Sequence of chain 3.A:
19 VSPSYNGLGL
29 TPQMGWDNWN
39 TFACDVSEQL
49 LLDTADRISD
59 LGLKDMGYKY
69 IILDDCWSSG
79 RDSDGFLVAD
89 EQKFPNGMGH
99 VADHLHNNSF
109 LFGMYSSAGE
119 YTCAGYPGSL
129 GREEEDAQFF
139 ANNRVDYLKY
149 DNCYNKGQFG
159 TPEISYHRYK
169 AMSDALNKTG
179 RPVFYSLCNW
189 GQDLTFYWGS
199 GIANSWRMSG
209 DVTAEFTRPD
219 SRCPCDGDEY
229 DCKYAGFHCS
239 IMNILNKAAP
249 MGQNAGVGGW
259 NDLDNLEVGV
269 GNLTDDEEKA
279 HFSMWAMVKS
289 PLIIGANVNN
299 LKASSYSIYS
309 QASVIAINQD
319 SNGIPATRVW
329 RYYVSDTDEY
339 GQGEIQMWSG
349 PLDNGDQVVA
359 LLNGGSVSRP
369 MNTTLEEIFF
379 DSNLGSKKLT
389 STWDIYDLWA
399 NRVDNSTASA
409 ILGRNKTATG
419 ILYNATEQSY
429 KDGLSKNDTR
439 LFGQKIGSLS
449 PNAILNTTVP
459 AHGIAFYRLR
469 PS

The small molecule below binds the protein below.
Small molecule (SMILES): OC[C@H]1O[C@H](OC[C@H]2O[C@@H](O)[C@H](O)[C@@H](O)[C@@H]2O)[C@H](O)[C@@H](O)[C@H]1O

Binding-site contacts:
Ligand atom O5 contacts residue CYS121 of chain 2.A at 3.8 Å.
Ligand atom C6 contacts residue ASP149 of chain 2.A at 3.2 Å.
Ligand atom O4 contacts residue ASP149 of chain 2.A at 2.2 Å (salt-bridge).
Ligand atom O3 contacts residue LYS147 of chain 2.A at 2.0 Å (salt-bridge).
Ligand atom O2 contacts residue CYS186 of chain 2.A at 3.8 Å.
Ligand atom O6 contacts residue ASP72 of chain 2.A at 3.8 Å.
Ligand atom C2 contacts residue ASP149 of chain 2.A at 3.7 Å.
Ligand atom C6 contacts residue ASP209 of chain 2.A at 3.6 Å.
Ligand atom C6 contacts residue ASP73 of chain 2.A at 3.5 Å.
Ligand atom O5 contacts residue CYS121 of chain 2.A at 3.1 Å (h-bond).
Ligand atom C5 contacts residue ASP149 of chain 2.A at 3.1 Å.
Ligand atom C6 contacts residue CYS121 of chain 2.A at 3.5 Å (hydrophobic).
Ligand atom C2 contacts residue TRP188 of chain 2.A at 3.8 Å (hydrophobic).
Ligand atom C4 contacts residue ASP149 of chain 2.A at 3.1 Å.
Ligand atom O4 contacts residue LYS147 of chain 2.A at 2.8 Å.
Ligand atom O1 contacts residue CYS121 of chain 2.A at 3.6 Å.
Ligand atom O4 contacts residue TYR113 of chain 2.A at 2.8 Å.
Ligand atom O2 contacts residue ARG205 of chain 2.A at 2.8 Å (salt-bridge).
Ligand atom O2 contacts residue ASP209 of chain 2.A at 1.7 Å (salt-bridge).
Ligand atom C4 contacts residue LYS147 of chain 2.A at 3.1 Å.
Ligand atom C1 contacts residue ASP149 of chain 2.A at 3.5 Å.
Ligand atom C2 contacts residue CYS186 of chain 2.A at 3.5 Å (hydrophobic).
Ligand atom C3 contacts residue LYS147 of chain 2.A at 3.0 Å.
Ligand atom C5 contacts residue ASP209 of chain 2.A at 3.8 Å.
Ligand atom O2 contacts residue TRP188 of chain 2.A at 3.6 Å (h-bond).
Ligand atom O3 contacts residue CYS186 of chain 2.A at 3.3 Å (h-bond).
Ligand atom O3 contacts residue ARG205 of chain 2.A at 3.1 Å (salt-bridge).
Ligand atom O3 contacts residue GLN251 of chain 3.A at 2.5 Å (h-bond).
Ligand atom C3 contacts residue ASP149 of chain 2.A at 3.8 Å.
Ligand atom C6 contacts residue TYR113 of chain 2.A at 3.2 Å (hydrophobic).
Ligand atom O5 contacts residue ASP149 of chain 2.A at 2.7 Å (salt-bridge).
Ligand atom C3 contacts residue GLN251 of chain 3.A at 3.5 Å.
Ligand atom C1 contacts residue ASP209 of chain 2.A at 3.5 Å.
Ligand atom O4 contacts residue GLY234 of chain 2.A at 3.2 Å (h-bond).
Ligand atom C2 contacts residue ASP209 of chain 2.A at 3.0 Å.
Ligand atom O2 contacts residue GLN251 of chain 3.A at 3.1 Å (h-bond).
Ligand atom O6 contacts residue ASP209 of chain 2.A at 2.6 Å (salt-bridge).
Ligand atom O6 contacts residue ASP73 of chain 2.A at 3.1 Å (salt-bridge).
Ligand atom C2 contacts residue ARG205 of chain 2.A at 3.6 Å.
Ligand atom O4 contacts residue PHE235 of chain 2.A at 3.8 Å.

Sequence of chain 2.A:
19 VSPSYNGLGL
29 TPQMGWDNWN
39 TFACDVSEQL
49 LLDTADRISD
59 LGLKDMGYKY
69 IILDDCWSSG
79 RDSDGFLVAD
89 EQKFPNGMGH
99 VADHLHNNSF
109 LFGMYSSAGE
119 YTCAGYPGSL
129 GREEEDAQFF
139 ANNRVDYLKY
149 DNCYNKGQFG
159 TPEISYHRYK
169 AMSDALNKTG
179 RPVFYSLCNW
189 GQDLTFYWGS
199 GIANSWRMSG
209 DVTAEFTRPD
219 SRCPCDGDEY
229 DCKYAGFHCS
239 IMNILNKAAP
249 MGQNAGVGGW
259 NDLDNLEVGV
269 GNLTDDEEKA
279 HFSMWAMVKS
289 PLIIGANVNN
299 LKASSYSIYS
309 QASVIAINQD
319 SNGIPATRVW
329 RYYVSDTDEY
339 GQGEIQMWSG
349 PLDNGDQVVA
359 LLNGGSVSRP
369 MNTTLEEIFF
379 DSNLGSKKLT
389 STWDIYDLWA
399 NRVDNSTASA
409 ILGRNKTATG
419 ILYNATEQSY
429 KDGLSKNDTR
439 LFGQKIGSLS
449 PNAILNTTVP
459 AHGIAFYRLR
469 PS